This protein binds this small molecule.
Small molecule (SMILES): CC(C)[C@H](NC(=O)[C@H](CCCN=C(N)N)NC(=O)[C@@H](N)CCC(=O)O)C(=O)N[C@H](C=O)CCCCN

Binding-site contacts:
Ligand atom CG2 contacts residue PHE76 of chain 36.B at 3.8 Å (hydrophobic).

Sequence of chain 36.B:
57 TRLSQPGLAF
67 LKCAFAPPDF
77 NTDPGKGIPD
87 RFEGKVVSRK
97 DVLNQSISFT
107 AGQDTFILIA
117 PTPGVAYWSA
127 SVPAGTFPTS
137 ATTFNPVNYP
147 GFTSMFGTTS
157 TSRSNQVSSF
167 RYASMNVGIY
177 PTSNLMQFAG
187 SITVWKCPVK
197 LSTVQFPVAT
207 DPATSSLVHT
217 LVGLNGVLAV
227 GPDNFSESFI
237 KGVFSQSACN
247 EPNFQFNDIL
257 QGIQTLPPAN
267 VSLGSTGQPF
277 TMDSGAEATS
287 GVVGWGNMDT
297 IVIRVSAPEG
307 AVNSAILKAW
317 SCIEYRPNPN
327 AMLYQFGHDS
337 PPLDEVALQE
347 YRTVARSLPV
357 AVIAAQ